A protein and the small-molecule ligand that binds it are described below.
Small molecule (SMILES): Nc1ncnc2c1ncn2[C@@H]1O[C@H](CO[P](=O)(O)O[P](=O)(O)NP(=O)(O)O)[C@@H](O)[C@H]1O

Binding-site contacts:
Ligand atom N1 contacts residue GLY122 of chain 1.A at 3.3 Å.
Ligand atom C4' contacts residue ARG120 of chain 1.A at 3.5 Å.
Ligand atom O2G contacts residue ASP260 of chain 1.A at 3.0 Å (salt-bridge).
Ligand atom O3' contacts residue GLY88 of chain 1.A at 2.7 Å (h-bond).
Ligand atom O1A contacts residue MG1 of chain 1.C at 2.1 Å.
Ligand atom O1G contacts residue ARG181 of chain 1.A at 2.8 Å (salt-bridge).
Ligand atom O1B contacts residue ASP260 of chain 1.A at 3.2 Å (salt-bridge).
Ligand atom O2G contacts residue MG1 of chain 1.C at 2.1 Å.
Ligand atom O3G contacts residue LYS111 of chain 1.A at 2.7 Å (salt-bridge).
Ligand atom O1B contacts residue ARG91 of chain 1.A at 3.1 Å (salt-bridge).
Ligand atom O1B contacts residue MG1 of chain 1.D at 2.2 Å.
Ligand atom N1 contacts residue GLY124 of chain 1.A at 3.0 Å (h-bond).
Ligand atom O1A contacts residue ASP260 of chain 1.A at 2.9 Å (salt-bridge).
Ligand atom O3A contacts residue ASP260 of chain 1.A at 3.0 Å (salt-bridge).
Ligand atom N1 contacts residue ASP123 of chain 1.A at 3.4 Å (salt-bridge).
Ligand atom O2' contacts residue GLY88 of chain 1.A at 3.1 Å (h-bond).
Ligand atom N6 contacts residue ARG125 of chain 1.A at 3.5 Å (salt-bridge).
Ligand atom O1G contacts residue ARG174 of chain 1.A at 2.7 Å (salt-bridge).
Ligand atom O1B contacts residue LYS111 of chain 1.A at 3.0 Å (salt-bridge).
Ligand atom O2G contacts residue ASN251 of chain 1.A at 3.1 Å (h-bond).
Ligand atom PB contacts residue MG1 of chain 1.D at 3.4 Å.
Ligand atom O2A contacts residue ASP260 of chain 1.A at 3.2 Å (salt-bridge).
Ligand atom PA contacts residue MG1 of chain 1.C at 2.7 Å.
Ligand atom C2 contacts residue GLY90 of chain 1.A at 3.2 Å.
Ligand atom N6 contacts residue ARG163 of chain 1.A at 3.4 Å (salt-bridge).
Ligand atom O3A contacts residue MG1 of chain 1.C at 2.3 Å.
Ligand atom O2G contacts residue ARG181 of chain 1.A at 3.0 Å (salt-bridge).
Ligand atom PA contacts residue MG1 of chain 1.D at 3.3 Å.
Ligand atom N3 contacts residue GLY90 of chain 1.A at 3.4 Å (h-bond).
Ligand atom O2A contacts residue MG1 of chain 1.D at 2.2 Å.
Ligand atom O2' contacts residue GLY90 of chain 1.A at 3.0 Å (h-bond).
Ligand atom O4' contacts residue ARG120 of chain 1.A at 3.0 Å (salt-bridge).
Ligand atom O3G contacts residue ASP260 of chain 1.A at 3.3 Å.
Ligand atom N6 contacts residue ASP123 of chain 1.A at 2.9 Å (salt-bridge).
Ligand atom PA contacts residue ASP260 of chain 1.A at 3.1 Å.
Ligand atom O2B contacts residue ARG91 of chain 1.A at 2.6 Å (salt-bridge).
Ligand atom PB contacts residue MG1 of chain 1.C at 3.5 Å.
Ligand atom O1A contacts residue ASN251 of chain 1.A at 3.1 Å (h-bond).
Ligand atom PG contacts residue MG1 of chain 1.C at 3.3 Å.
Ligand atom O3G contacts residue ARG174 of chain 1.A at 2.7 Å (salt-bridge).

Sequence of chain 1.A:
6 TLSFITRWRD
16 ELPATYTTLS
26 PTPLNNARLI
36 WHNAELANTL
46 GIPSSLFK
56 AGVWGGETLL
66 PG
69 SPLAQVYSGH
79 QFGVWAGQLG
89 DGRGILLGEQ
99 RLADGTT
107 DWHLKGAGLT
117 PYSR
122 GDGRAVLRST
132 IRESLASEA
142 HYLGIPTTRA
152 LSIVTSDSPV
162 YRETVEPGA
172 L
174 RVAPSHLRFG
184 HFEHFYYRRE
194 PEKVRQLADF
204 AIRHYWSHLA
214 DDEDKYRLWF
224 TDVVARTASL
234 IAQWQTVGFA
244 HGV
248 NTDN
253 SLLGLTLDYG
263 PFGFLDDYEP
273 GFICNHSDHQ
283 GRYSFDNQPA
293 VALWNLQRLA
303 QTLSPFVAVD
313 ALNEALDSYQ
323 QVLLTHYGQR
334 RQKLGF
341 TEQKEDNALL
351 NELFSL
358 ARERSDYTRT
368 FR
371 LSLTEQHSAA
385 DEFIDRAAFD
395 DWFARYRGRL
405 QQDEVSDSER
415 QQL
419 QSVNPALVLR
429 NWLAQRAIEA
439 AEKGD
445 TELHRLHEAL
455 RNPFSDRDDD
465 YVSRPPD